A small-molecule ligand and the protein it binds are described below.
Small molecule (SMILES): O=P(O)(O)OC[C@H]1O[C@H](O)[C@H](O)[C@@H](O)[C@@H]1O

Binding-site contacts:
Ligand atom O4 contacts residue GLU231 of chain 1.A at 2.5 Å (salt-bridge).
Ligand atom P contacts residue ARG37 of chain 1.A at 3.6 Å.
Ligand atom O1 contacts residue THR14 of chain 1.A at 3.4 Å.
Ligand atom O2P contacts residue ARG37 of chain 1.A at 2.9 Å (salt-bridge).
Ligand atom C4 contacts residue GLU231 of chain 1.A at 3.3 Å.
Ligand atom C6 contacts residue THR152 of chain 1.A at 3.5 Å.
Ligand atom O6 contacts residue ARG37 of chain 1.A at 3.3 Å (salt-bridge).
Ligand atom O3 contacts residue TYR106 of chain 1.A at 3.4 Å.
Ligand atom O3 contacts residue GLN271 of chain 1.A at 2.9 Å (h-bond).
Ligand atom P contacts residue GLY151 of chain 1.A at 3.6 Å.
Ligand atom O2 contacts residue HIS207 of chain 1.A at 2.9 Å (h-bond).
Ligand atom C3 contacts residue GLN271 of chain 1.A at 3.7 Å.
Ligand atom O3 contacts residue HIS207 of chain 1.A at 2.8 Å (h-bond).
Ligand atom O1 contacts residue ASP208 of chain 1.A at 2.7 Å (salt-bridge).
Ligand atom O2P contacts residue GLY39 of chain 1.A at 3.5 Å.
Ligand atom C3 contacts residue GLU231 of chain 1.A at 3.5 Å.
Ligand atom O1 contacts residue VAL188 of chain 1.A at 3.3 Å.
Ligand atom C3 contacts residue TYR106 of chain 1.A at 3.6 Å (hydrophobic).
Ligand atom O1P contacts residue SER150 of chain 1.A at 2.7 Å (h-bond).
Ligand atom O3P contacts residue SER150 of chain 1.A at 3.7 Å.
Ligand atom C2 contacts residue ASP208 of chain 1.A at 3.2 Å.
Ligand atom O1P contacts residue GLY187 of chain 1.A at 3.1 Å (h-bond).
Ligand atom O1P contacts residue THR152 of chain 1.A at 2.6 Å (h-bond).
Ligand atom O2P contacts residue GLY187 of chain 1.A at 2.9 Å (h-bond).
Ligand atom O4 contacts residue GLY62 of chain 1.A at 3.3 Å.
Ligand atom O6 contacts residue SER12 of chain 1.A at 3.5 Å (h-bond).
Ligand atom O3P contacts residue SER40 of chain 1.A at 2.7 Å (h-bond).
Ligand atom O3P contacts residue GLY151 of chain 1.A at 2.7 Å (h-bond).
Ligand atom O3 contacts residue GLU231 of chain 1.A at 2.5 Å (salt-bridge).
Ligand atom P contacts residue GLY187 of chain 1.A at 3.6 Å.
Ligand atom C3 contacts residue HIS207 of chain 1.A at 3.7 Å.
Ligand atom O2 contacts residue THR14 of chain 1.A at 3.6 Å.
Ligand atom C4 contacts residue TYR106 of chain 1.A at 3.7 Å (hydrophobic).
Ligand atom O2 contacts residue ASP208 of chain 1.A at 2.7 Å (salt-bridge).
Ligand atom O1P contacts residue GLY151 of chain 1.A at 3.3 Å (h-bond).
Ligand atom C1 contacts residue ASP208 of chain 1.A at 3.0 Å.
Ligand atom O2P contacts residue SER186 of chain 1.A at 3.4 Å.
Ligand atom C2 contacts residue HIS207 of chain 1.A at 3.2 Å.
Ligand atom O4 contacts residue TYR106 of chain 1.A at 2.7 Å (h-bond).
Ligand atom C5 contacts residue SER12 of chain 1.A at 3.4 Å.

Sequence of chain 1.A:
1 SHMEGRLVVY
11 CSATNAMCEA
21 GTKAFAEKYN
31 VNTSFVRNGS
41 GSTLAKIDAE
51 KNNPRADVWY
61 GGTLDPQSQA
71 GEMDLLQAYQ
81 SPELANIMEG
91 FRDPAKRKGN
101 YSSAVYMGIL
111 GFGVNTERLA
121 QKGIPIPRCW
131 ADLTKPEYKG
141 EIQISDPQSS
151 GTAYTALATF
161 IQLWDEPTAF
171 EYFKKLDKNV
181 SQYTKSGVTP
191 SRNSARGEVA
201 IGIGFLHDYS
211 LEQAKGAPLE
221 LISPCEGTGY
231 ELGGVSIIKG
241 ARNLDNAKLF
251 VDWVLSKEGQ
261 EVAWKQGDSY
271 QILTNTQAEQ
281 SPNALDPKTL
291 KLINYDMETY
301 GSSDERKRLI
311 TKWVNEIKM